Binding-site contacts:
Ligand atom C7 contacts residue ASN113 of chain 1.A at 3.8 Å.
Ligand atom C6 contacts residue HIS137 of chain 1.A at 3.5 Å.
Ligand atom C8 contacts residue MET112 of chain 1.A at 3.8 Å (hydrophobic).
Ligand atom O5 contacts residue HIS137 of chain 1.A at 4.5 Å.
Ligand atom C4 contacts residue ASN113 of chain 1.A at 4.2 Å.
Ligand atom O5 contacts residue ASN113 of chain 1.A at 2.3 Å (h-bond).
Ligand atom C3 contacts residue ASN113 of chain 1.A at 3.8 Å.
Ligand atom C2 contacts residue ASN113 of chain 1.A at 2.4 Å.
Ligand atom C1 contacts residue ASN113 of chain 1.A at 1.4 Å.
Ligand atom C5 contacts residue ASN113 of chain 1.A at 3.6 Å.
Ligand atom C7 contacts residue MET112 of chain 1.A at 4.4 Å (hydrophobic).
Ligand atom O7 contacts residue ASN113 of chain 1.A at 4.1 Å.
Ligand atom N2 contacts residue ASN113 of chain 1.A at 3.0 Å (h-bond).
Ligand atom C5 contacts residue HIS137 of chain 1.A at 4.3 Å.
Ligand atom C8 contacts residue GLY111 of chain 1.A at 4.1 Å.

Sequence of chain 1.A:
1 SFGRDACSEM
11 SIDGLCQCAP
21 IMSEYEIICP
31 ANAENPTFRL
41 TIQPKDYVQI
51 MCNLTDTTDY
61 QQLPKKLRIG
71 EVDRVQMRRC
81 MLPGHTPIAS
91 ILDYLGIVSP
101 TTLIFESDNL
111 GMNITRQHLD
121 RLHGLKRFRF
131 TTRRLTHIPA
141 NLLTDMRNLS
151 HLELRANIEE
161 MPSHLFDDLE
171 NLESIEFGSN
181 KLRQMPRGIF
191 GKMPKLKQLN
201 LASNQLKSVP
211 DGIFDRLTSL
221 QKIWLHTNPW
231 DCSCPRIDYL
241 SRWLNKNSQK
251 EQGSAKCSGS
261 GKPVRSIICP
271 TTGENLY

The protein below binds the small molecule below.
Small molecule (SMILES): CC(=O)N[C@H]1CO[C@H](CO[C@@H]2O[C@@H](C)[C@@H](O)[C@@H](O)[C@@H]2O)[C@@H](O)[C@@H]1O